This protein binds this small molecule.
Small molecule (SMILES): O=[N+]([O-])c1ccccc1/C=N\NC(=S)N[C@@H]1O[C@H](CO)[C@@H](O)[C@H](O)[C@H]1O

Sequence of chain 1.A:
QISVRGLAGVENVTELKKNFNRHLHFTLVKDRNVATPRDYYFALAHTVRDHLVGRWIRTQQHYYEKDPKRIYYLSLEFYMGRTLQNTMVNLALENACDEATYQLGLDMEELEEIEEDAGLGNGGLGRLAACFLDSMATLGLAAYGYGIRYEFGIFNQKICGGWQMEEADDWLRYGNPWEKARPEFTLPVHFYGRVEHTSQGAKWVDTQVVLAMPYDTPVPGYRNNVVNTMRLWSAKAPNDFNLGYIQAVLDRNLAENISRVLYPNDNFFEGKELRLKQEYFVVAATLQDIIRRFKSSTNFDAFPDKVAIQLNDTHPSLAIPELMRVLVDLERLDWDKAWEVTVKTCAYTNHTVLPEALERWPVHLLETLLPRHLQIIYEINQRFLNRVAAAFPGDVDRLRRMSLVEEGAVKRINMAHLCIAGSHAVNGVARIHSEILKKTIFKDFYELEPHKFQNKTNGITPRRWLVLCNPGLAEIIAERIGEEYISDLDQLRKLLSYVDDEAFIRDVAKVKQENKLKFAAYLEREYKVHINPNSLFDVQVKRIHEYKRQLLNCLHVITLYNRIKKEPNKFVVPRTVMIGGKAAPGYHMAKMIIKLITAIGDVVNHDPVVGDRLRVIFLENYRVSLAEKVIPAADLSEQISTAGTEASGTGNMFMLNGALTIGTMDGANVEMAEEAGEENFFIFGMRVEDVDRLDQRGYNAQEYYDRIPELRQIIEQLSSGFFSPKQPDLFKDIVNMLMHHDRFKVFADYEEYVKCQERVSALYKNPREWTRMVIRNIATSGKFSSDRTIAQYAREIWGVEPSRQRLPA

Sequence of chain 2.A:
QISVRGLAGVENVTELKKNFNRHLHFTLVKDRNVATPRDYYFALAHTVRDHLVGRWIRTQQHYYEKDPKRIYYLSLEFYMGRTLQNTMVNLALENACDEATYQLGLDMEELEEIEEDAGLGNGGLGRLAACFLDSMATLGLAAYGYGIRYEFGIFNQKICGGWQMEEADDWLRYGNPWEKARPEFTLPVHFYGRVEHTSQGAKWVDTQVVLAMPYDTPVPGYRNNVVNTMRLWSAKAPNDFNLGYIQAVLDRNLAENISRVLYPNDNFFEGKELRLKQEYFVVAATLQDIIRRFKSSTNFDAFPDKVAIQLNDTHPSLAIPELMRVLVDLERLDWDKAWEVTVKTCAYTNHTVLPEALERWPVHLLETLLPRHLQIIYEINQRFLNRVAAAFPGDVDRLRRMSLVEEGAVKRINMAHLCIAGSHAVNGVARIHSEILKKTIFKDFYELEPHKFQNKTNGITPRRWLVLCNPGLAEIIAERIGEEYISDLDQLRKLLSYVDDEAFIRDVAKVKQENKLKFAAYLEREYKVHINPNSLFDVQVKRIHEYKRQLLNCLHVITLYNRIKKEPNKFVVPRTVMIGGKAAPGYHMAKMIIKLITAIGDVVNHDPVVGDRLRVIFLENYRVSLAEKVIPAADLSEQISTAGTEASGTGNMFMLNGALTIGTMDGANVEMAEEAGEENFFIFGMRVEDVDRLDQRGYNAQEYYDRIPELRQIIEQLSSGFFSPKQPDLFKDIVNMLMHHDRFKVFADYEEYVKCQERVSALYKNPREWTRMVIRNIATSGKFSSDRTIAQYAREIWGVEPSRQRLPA

Binding-site contacts:
Ligand atom OAZ contacts residue LYS191 of chain 1.A at 3.3 Å (salt-bridge).
Ligand atom OAY contacts residue TRP189 of chain 1.A at 2.7 Å (h-bond).
Ligand atom CAV contacts residue PHE37 of chain 2.A at 3.0 Å (hydrophobic).
Ligand atom CAW contacts residue ARG60 of chain 1.A at 3.3 Å.
Ligand atom CAV contacts residue VAL40 of chain 2.A at 3.5 Å (hydrophobic).
Ligand atom OAZ contacts residue PRO229 of chain 1.A at 3.7 Å.
Ligand atom C3 contacts residue HIS57 of chain 2.A at 3.7 Å.
Ligand atom NAP contacts residue LYS191 of chain 1.A at 3.3 Å.
Ligand atom CAM contacts residue LYS191 of chain 1.A at 3.6 Å.
Ligand atom CAQ contacts residue LYS191 of chain 1.A at 3.6 Å.
Ligand atom O4 contacts residue HIS57 of chain 2.A at 3.0 Å.
Ligand atom NAP contacts residue GLU190 of chain 1.A at 3.1 Å (salt-bridge).
Ligand atom O6 contacts residue LYS191 of chain 1.A at 3.1 Å (salt-bridge).
Ligand atom O3 contacts residue HIS57 of chain 2.A at 3.0 Å (h-bond).
Ligand atom CAQ contacts residue GLU190 of chain 1.A at 2.8 Å.
Ligand atom NAX contacts residue TRP189 of chain 1.A at 3.0 Å (h-bond).
Ligand atom SAO contacts residue ALA192 of chain 1.A at 3.6 Å (h-bond).
Ligand atom CAS contacts residue ARG60 of chain 1.A at 3.4 Å.
Ligand atom NAN contacts residue GLU190 of chain 1.A at 2.5 Å (salt-bridge).
Ligand atom OAZ contacts residue TRP189 of chain 1.A at 2.5 Å (h-bond).
Ligand atom C2 contacts residue 24S1 of chain 2.C at 3.7 Å.
Ligand atom O3 contacts residue 24S1 of chain 2.C at 3.3 Å (h-bond).
Ligand atom CAR contacts residue ARG60 of chain 1.A at 3.5 Å.
Ligand atom CAU contacts residue VAL64 of chain 1.A at 3.1 Å (hydrophobic).
Ligand atom C3 contacts residue 24S1 of chain 2.C at 3.5 Å.
Ligand atom CAQ contacts residue ARG60 of chain 1.A at 3.7 Å.
Ligand atom OAY contacts residue PRO229 of chain 1.A at 3.6 Å.
Ligand atom C6 contacts residue LEU39 of chain 2.A at 3.6 Å (hydrophobic).
Ligand atom O2 contacts residue 24S1 of chain 2.C at 2.7 Å (h-bond).
Ligand atom CAT contacts residue ARG60 of chain 1.A at 3.0 Å.
Ligand atom OAZ contacts residue GLU190 of chain 1.A at 3.2 Å.
Ligand atom OAY contacts residue PRO188 of chain 1.A at 3.4 Å (h-bond).
Ligand atom CAM contacts residue GLU190 of chain 1.A at 3.5 Å.
Ligand atom NAN contacts residue LYS191 of chain 1.A at 3.2 Å.
Ligand atom C4 contacts residue HIS57 of chain 2.A at 3.2 Å.
Ligand atom O6 contacts residue LEU39 of chain 2.A at 3.3 Å.
Ligand atom NAX contacts residue PRO188 of chain 1.A at 3.6 Å.
Ligand atom CAU contacts residue ARG60 of chain 1.A at 3.2 Å.
Ligand atom OAZ contacts residue TRP67 of chain 1.A at 3.6 Å.
Ligand atom CAV contacts residue ARG60 of chain 1.A at 3.2 Å.